Sequence of chain 1.A:
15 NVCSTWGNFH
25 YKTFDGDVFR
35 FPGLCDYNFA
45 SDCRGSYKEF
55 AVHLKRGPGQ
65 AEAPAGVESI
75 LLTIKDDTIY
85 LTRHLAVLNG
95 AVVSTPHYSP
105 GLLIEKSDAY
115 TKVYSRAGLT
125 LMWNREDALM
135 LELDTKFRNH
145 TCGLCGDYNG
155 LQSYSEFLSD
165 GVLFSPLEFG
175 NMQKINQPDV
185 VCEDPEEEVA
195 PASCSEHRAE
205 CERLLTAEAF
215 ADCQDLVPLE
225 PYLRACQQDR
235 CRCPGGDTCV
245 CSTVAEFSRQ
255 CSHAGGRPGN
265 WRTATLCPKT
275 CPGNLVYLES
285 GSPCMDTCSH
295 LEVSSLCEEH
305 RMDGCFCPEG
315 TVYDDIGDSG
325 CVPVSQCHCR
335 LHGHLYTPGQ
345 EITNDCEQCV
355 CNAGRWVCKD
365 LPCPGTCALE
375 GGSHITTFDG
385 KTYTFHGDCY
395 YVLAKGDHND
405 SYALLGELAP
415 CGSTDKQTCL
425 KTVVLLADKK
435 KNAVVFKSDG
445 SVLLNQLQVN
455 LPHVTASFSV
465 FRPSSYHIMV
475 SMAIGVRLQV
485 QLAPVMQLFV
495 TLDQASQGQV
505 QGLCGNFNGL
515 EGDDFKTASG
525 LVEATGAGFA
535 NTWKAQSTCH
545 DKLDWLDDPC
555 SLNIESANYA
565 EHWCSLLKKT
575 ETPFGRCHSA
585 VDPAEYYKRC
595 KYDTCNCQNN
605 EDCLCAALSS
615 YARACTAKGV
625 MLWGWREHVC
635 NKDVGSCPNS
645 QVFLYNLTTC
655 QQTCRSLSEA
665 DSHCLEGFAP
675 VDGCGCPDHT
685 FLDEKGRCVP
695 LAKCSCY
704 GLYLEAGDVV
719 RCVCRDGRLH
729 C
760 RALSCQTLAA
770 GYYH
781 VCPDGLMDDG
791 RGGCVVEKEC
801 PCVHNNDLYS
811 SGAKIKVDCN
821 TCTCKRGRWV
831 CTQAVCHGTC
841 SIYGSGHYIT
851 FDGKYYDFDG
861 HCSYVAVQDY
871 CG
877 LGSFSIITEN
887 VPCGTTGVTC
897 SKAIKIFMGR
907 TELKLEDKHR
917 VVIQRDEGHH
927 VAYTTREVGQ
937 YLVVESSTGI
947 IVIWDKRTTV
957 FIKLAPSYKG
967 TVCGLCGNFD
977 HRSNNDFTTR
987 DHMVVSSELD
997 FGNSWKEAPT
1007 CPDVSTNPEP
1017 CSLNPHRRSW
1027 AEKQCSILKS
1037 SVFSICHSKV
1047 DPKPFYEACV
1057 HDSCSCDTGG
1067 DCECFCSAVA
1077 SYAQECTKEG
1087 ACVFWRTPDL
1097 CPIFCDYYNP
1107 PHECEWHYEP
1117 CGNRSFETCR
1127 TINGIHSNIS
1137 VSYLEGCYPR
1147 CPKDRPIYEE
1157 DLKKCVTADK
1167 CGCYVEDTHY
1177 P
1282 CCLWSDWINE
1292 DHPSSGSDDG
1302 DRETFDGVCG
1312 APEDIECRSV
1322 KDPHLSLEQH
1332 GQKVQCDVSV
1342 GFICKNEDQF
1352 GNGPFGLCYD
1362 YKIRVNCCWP

A protein and the small-molecule ligand that binds it are described below.
Small molecule (SMILES): CC(=O)N[C@H]1[C@H](O[C@H]2[C@H](O)[C@@H](NC(C)=O)CO[C@@H]2CO)O[C@H](CO)[C@@H](O)[C@@H]1O

Binding-site contacts:
Ligand atom N2 contacts residue GLU941 of chain 1.A at 4.1 Å.
Ligand atom C3 contacts residue ASN1134 of chain 1.A at 3.8 Å.
Ligand atom O7 contacts residue SER943 of chain 1.A at 3.6 Å.
Ligand atom C5 contacts residue SER943 of chain 1.A at 4.1 Å.
Ligand atom O7 contacts residue SER942 of chain 1.A at 4.1 Å.
Ligand atom C4 contacts residue ASN1134 of chain 1.A at 4.2 Å.
Ligand atom O5 contacts residue SER943 of chain 1.A at 4.2 Å.
Ligand atom C7 contacts residue ASN1134 of chain 1.A at 4.0 Å.
Ligand atom C7 contacts residue HIS1132 of chain 1.A at 4.3 Å.
Ligand atom O5 contacts residue ASN1134 of chain 1.A at 2.4 Å (h-bond).
Ligand atom C1 contacts residue ASN1134 of chain 1.A at 1.4 Å.
Ligand atom C4 contacts residue SER943 of chain 1.A at 3.8 Å.
Ligand atom C8 contacts residue HIS1132 of chain 1.A at 3.3 Å.
Ligand atom C3 contacts residue SER943 of chain 1.A at 4.4 Å.
Ligand atom N2 contacts residue ASN1134 of chain 1.A at 2.9 Å (h-bond).
Ligand atom C6 contacts residue SER943 of chain 1.A at 4.1 Å.
Ligand atom C8 contacts residue GLU941 of chain 1.A at 3.9 Å.
Ligand atom C2 contacts residue ASN1134 of chain 1.A at 2.5 Å.
Ligand atom O3 contacts residue SER943 of chain 1.A at 3.8 Å.
Ligand atom O7 contacts residue GLU941 of chain 1.A at 4.4 Å.
Ligand atom C2 contacts residue SER943 of chain 1.A at 4.4 Å.
Ligand atom N2 contacts residue HIS1132 of chain 1.A at 4.2 Å.
Ligand atom O6 contacts residue SER943 of chain 1.A at 3.7 Å.
Ligand atom C8 contacts residue SER1133 of chain 1.A at 4.4 Å.
Ligand atom O6 contacts residue ALA928 of chain 1.A at 4.4 Å.
Ligand atom C5 contacts residue ASN1134 of chain 1.A at 3.6 Å.
Ligand atom C7 contacts residue GLU941 of chain 1.A at 3.9 Å.
Ligand atom C1 contacts residue SER943 of chain 1.A at 4.2 Å.